A small-molecule ligand and the protein it binds are described below.
Small molecule (SMILES): Cc1cc(N)nc(CCc2cccc([C@@H](O)Cc3cc(C)cc(N)n3)c2)c1

Binding-site contacts:
Ligand atom C22 contacts residue TRP291 of chain 1.B at 3.7 Å (hydrophobic).
Ligand atom C23 contacts residue TRP291 of chain 1.B at 4.0 Å (hydrophobic).
Ligand atom C25 contacts residue VAL271 of chain 1.B at 3.6 Å (hydrophobic).
Ligand atom C26 contacts residue GLU296 of chain 1.B at 3.5 Å.
Ligand atom C23 contacts residue PRO269 of chain 1.B at 3.9 Å (hydrophobic).
Ligand atom C24 contacts residue HEM1 of chain 1.H at 3.9 Å.
Ligand atom C27 contacts residue SER289 of chain 1.B at 3.8 Å.
Ligand atom N22 contacts residue TYR292 of chain 1.B at 3.9 Å.
Ligand atom C12 contacts residue MET40 of chain 1.B at 3.6 Å (hydrophobic).
Ligand atom N12 contacts residue TRP10 of chain 1.A at 3.5 Å.
Ligand atom C19 contacts residue TRP382 of chain 1.B at 3.7 Å (hydrophobic).
Ligand atom N12 contacts residue MET40 of chain 1.B at 2.8 Å.
Ligand atom N22 contacts residue HEM1 of chain 1.H at 3.0 Å.
Ligand atom C27 contacts residue PHE288 of chain 1.B at 3.8 Å (hydrophobic).
Ligand atom C22 contacts residue GLU296 of chain 1.B at 3.4 Å.
Ligand atom C28 contacts residue GLU296 of chain 1.B at 3.3 Å.
Ligand atom C22 contacts residue PRO269 of chain 1.B at 4.0 Å (hydrophobic).
Ligand atom C6 contacts residue VAL271 of chain 1.B at 4.0 Å (hydrophobic).
Ligand atom C27 contacts residue HEM1 of chain 1.H at 3.4 Å.
Ligand atom C23 contacts residue HEM1 of chain 1.H at 3.3 Å.
Ligand atom C5 contacts residue GLN182 of chain 1.B at 3.4 Å.
Ligand atom C4 contacts residue GLN182 of chain 1.B at 3.6 Å.
Ligand atom C27 contacts residue GLY290 of chain 1.B at 3.6 Å.
Ligand atom C18 contacts residue HEM1 of chain 1.H at 3.2 Å.
Ligand atom C22 contacts residue HEM1 of chain 1.H at 3.5 Å.
Ligand atom C2 contacts residue HEM1 of chain 1.H at 3.8 Å.
Ligand atom N22 contacts residue TRP291 of chain 1.B at 2.7 Å (h-bond).
Ligand atom C13 contacts residue TRP10 of chain 1.A at 3.6 Å (hydrophobic).
Ligand atom N21 contacts residue PRO269 of chain 1.B at 4.0 Å.
Ligand atom O29 contacts residue VAL271 of chain 1.B at 3.9 Å.
Ligand atom C27 contacts residue PRO269 of chain 1.B at 3.9 Å (hydrophobic).
Ligand atom N21 contacts residue GLU296 of chain 1.B at 2.8 Å (salt-bridge).
Ligand atom C28 contacts residue VAL271 of chain 1.B at 4.0 Å (hydrophobic).
Ligand atom C1 contacts residue HEM1 of chain 1.H at 3.9 Å.
Ligand atom N12 contacts residue LEU41 of chain 1.B at 3.6 Å.
Ligand atom C29 contacts residue VAL271 of chain 1.B at 3.3 Å (hydrophobic).
Ligand atom C13 contacts residue MET40 of chain 1.B at 3.7 Å (hydrophobic).
Ligand atom O29 contacts residue HEM1 of chain 1.H at 3.6 Å.
Ligand atom C19 contacts residue HEM1 of chain 1.H at 3.1 Å.
Ligand atom N22 contacts residue GLU296 of chain 1.B at 2.7 Å (salt-bridge).

Sequence of chain 1.B:
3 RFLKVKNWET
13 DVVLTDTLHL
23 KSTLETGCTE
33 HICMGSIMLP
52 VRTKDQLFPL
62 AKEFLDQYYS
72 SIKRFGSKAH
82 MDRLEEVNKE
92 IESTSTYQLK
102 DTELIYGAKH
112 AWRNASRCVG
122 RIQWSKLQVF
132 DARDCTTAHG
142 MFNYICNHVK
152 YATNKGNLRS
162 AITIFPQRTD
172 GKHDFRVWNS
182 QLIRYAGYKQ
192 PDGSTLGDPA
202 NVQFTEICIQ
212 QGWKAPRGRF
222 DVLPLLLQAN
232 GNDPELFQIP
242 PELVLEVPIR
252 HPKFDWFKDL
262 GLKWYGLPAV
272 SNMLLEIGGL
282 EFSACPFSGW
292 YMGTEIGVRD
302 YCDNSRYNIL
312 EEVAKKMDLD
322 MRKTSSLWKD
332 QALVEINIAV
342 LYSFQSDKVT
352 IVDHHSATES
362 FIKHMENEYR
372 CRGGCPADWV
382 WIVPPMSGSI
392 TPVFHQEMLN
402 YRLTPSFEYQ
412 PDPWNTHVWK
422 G

Sequence of chain 1.A:
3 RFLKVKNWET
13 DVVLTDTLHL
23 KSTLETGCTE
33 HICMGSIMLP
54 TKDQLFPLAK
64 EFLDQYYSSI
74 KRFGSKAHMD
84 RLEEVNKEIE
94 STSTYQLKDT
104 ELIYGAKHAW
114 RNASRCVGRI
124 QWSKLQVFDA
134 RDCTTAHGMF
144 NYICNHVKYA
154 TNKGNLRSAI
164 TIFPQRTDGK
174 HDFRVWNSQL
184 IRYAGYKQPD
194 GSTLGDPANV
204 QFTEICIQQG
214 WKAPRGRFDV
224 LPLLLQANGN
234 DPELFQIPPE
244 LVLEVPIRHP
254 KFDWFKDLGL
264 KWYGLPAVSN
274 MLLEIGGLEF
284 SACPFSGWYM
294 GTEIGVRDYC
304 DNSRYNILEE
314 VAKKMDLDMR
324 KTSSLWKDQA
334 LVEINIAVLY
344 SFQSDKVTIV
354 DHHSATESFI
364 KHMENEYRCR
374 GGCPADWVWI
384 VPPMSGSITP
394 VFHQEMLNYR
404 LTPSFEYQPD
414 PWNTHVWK